Sequence of chain 1.C:
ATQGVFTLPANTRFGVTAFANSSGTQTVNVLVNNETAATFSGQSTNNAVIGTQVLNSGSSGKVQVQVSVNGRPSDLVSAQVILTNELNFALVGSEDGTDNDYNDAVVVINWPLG

Binding-site contacts:
Ligand atom O5 contacts residue SER22 of chain 1.C at 3.4 Å (h-bond).
Ligand atom C7 contacts residue OXE1 of chain 1.W at 3.6 Å.
Ligand atom C1M contacts residue LYS6 of chain 1.H at 3.7 Å.
Ligand atom C4 contacts residue ASP104 of chain 1.C at 3.1 Å.
Ligand atom C3 contacts residue CA1 of chain 1.K at 3.4 Å.
Ligand atom O2 contacts residue CA1 of chain 1.K at 2.5 Å.
Ligand atom O3 contacts residue CA1 of chain 1.K at 2.5 Å.
Ligand atom O3 contacts residue ASP104 of chain 1.C at 3.1 Å (salt-bridge).
Ligand atom C3 contacts residue CA1 of chain 1.Q at 3.4 Å.
Ligand atom C4 contacts residue ASP96 of chain 1.C at 3.4 Å.
Ligand atom O5 contacts residue SER23 of chain 1.C at 2.9 Å (h-bond).
Ligand atom O7A contacts residue SER23 of chain 1.C at 3.4 Å.
Ligand atom O2 contacts residue SER22 of chain 1.C at 3.5 Å.
Ligand atom C4 contacts residue SER22 of chain 1.C at 3.7 Å.
Ligand atom C2 contacts residue GLY114 of chain 1.A at 3.5 Å.
Ligand atom O2 contacts residue ASP104 of chain 1.C at 3.8 Å.
Ligand atom O4 contacts residue ASP104 of chain 1.C at 3.2 Å (salt-bridge).
Ligand atom O2 contacts residue GLY114 of chain 1.A at 2.6 Å (h-bond).
Ligand atom C5 contacts residue ASP96 of chain 1.C at 3.6 Å.
Ligand atom C6 contacts residue DCY11 of chain 1.H at 3.3 Å.
Ligand atom C5 contacts residue DCY1 of chain 1.H at 3.6 Å.
Ligand atom C4 contacts residue CA1 of chain 1.K at 3.7 Å.
Ligand atom C2 contacts residue CA1 of chain 1.K at 3.4 Å.
Ligand atom O4 contacts residue GLU95 of chain 1.C at 3.3 Å (salt-bridge).
Ligand atom O4 contacts residue ASP96 of chain 1.C at 2.5 Å (salt-bridge).
Ligand atom O2 contacts residue ASN21 of chain 1.C at 3.0 Å (h-bond).
Ligand atom C4 contacts residue CA1 of chain 1.Q at 3.3 Å.
Ligand atom C7 contacts residue DCY1 of chain 1.H at 1.3 Å.
Ligand atom O3 contacts residue ASP101 of chain 1.C at 3.0 Å (salt-bridge).
Ligand atom C1M contacts residue SER23 of chain 1.C at 3.5 Å.
Ligand atom C5 contacts residue SER22 of chain 1.C at 3.4 Å.
Ligand atom C3 contacts residue ASP104 of chain 1.C at 3.7 Å.
Ligand atom C3 contacts residue ASP99 of chain 1.C at 3.2 Å.
Ligand atom O4 contacts residue CA1 of chain 1.Q at 2.5 Å.
Ligand atom O3 contacts residue ASP99 of chain 1.C at 2.5 Å (salt-bridge).
Ligand atom O7A contacts residue DCY1 of chain 1.H at 2.3 Å (h-bond).
Ligand atom O3 contacts residue CA1 of chain 1.Q at 2.5 Å.
Ligand atom C1 contacts residue LYS6 of chain 1.H at 3.4 Å.
Ligand atom C1M contacts residue GLY114 of chain 1.A at 3.7 Å.
Ligand atom C6 contacts residue DCY1 of chain 1.H at 2.4 Å.

This protein binds this small molecule.
Small molecule (SMILES): C[C@@H]1O[C@@H](CC(=O)O)[C@@H](O)[C@H](O)[C@@H]1O

Sequence of chain 1.A:
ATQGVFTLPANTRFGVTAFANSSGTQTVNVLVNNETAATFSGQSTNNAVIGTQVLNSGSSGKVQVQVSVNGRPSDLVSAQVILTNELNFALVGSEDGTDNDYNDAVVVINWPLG

Sequence of chain 1.H:
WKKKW